Sequence of chain 1.N:
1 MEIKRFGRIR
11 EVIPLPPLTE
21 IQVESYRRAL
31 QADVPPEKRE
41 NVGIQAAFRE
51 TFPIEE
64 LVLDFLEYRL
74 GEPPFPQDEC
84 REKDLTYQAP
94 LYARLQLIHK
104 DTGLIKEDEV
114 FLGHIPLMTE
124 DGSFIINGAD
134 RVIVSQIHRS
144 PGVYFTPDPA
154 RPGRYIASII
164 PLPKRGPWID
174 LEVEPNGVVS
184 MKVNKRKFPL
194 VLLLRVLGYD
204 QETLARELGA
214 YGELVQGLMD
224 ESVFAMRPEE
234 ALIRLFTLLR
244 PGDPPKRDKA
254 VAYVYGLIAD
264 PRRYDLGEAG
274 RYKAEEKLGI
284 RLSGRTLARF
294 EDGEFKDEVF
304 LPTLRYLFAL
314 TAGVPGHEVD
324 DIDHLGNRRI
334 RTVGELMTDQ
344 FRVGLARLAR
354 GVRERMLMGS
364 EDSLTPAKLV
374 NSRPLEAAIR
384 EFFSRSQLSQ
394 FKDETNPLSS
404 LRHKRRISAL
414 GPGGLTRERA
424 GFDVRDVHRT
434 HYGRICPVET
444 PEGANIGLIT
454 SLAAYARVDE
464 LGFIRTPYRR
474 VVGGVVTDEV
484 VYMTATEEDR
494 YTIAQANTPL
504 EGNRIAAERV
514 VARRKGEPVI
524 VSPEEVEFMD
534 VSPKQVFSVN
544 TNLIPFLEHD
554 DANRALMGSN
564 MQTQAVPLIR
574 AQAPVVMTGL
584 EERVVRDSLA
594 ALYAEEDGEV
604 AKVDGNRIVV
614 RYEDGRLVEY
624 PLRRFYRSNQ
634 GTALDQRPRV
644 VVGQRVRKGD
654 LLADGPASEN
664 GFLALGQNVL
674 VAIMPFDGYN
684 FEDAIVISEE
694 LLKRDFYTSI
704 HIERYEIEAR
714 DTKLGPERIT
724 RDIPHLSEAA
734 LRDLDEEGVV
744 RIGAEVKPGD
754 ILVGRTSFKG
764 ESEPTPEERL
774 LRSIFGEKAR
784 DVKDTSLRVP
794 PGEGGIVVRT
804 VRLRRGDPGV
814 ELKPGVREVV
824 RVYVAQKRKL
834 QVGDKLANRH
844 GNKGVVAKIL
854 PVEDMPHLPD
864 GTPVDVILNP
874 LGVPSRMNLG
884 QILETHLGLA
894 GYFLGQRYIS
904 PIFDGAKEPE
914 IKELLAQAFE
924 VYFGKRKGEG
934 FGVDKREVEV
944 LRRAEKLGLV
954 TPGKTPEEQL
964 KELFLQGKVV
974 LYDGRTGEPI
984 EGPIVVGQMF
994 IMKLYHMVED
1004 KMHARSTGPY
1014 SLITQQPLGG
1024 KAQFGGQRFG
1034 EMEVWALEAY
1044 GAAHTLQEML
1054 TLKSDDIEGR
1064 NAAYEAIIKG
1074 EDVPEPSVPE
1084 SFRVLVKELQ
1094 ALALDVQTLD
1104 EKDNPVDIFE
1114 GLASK

Sequence of chain 1.Q:
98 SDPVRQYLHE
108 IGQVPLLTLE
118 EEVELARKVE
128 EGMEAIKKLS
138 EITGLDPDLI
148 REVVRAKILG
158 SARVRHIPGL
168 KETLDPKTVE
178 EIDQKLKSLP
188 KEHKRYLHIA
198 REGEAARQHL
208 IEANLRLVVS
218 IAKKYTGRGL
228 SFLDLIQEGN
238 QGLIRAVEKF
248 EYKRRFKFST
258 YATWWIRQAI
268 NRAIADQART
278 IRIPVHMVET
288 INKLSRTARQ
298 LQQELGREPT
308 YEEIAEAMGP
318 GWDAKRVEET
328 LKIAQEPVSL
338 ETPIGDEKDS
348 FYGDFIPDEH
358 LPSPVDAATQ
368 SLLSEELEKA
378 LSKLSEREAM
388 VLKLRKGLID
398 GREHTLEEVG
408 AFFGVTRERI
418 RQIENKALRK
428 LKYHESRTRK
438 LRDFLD

Binding-site contacts:
Ligand atom O4' contacts residue HIS999 of chain 1.N at 3.6 Å.
Ligand atom C5 contacts residue GLU344 of chain 1.Q at 3.4 Å.
Ligand atom C5' contacts residue GLN567 of chain 1.N at 3.8 Å.
Ligand atom O2' contacts residue ARG704 of chain 1.O at 3.9 Å.
Ligand atom O3' contacts residue ASP739 of chain 1.O at 3.6 Å.
Ligand atom P contacts residue LYS846 of chain 1.N at 3.7 Å.
Ligand atom C5' contacts residue ASP741 of chain 1.O at 4.0 Å.
Ligand atom C4' contacts residue GLY742 of chain 1.O at 4.0 Å.
Ligand atom OP2 contacts residue LYS846 of chain 1.N at 4.0 Å.
Ligand atom C5' contacts residue GLY742 of chain 1.O at 4.1 Å.
Ligand atom O3' contacts residue ASP741 of chain 1.O at 3.1 Å (salt-bridge).
Ligand atom P contacts residue GLN567 of chain 1.N at 3.8 Å.
Ligand atom OP1 contacts residue ARG409 of chain 1.N at 3.0 Å (salt-bridge).
Ligand atom O2' contacts residue ARG409 of chain 1.N at 3.6 Å.
Ligand atom O2' contacts residue LYS1004 of chain 1.N at 4.0 Å.
Ligand atom C3' contacts residue ASP743 of chain 1.O at 3.1 Å.
Ligand atom C4' contacts residue HIS999 of chain 1.N at 3.5 Å.
Ligand atom O3' contacts residue GLN567 of chain 1.N at 3.8 Å.
Ligand atom O3' contacts residue ASP743 of chain 1.O at 2.0 Å (salt-bridge).
Ligand atom OP2 contacts residue ARG409 of chain 1.N at 3.7 Å.
Ligand atom O2' contacts residue ASP743 of chain 1.O at 3.1 Å.
Ligand atom O4 contacts residue GLU344 of chain 1.Q at 2.9 Å (salt-bridge).
Ligand atom OP1 contacts residue GLN567 of chain 1.N at 2.7 Å (h-bond).
Ligand atom OP1 contacts residue LYS846 of chain 1.N at 2.6 Å (salt-bridge).
Ligand atom O5' contacts residue GLN393 of chain 1.N at 3.5 Å (h-bond).
Ligand atom C4' contacts residue MG1 of chain 1.BA at 4.0 Å.
Ligand atom C4' contacts residue ASP743 of chain 1.O at 3.4 Å.
Ligand atom P contacts residue LYS838 of chain 1.N at 4.0 Å.
Ligand atom OP1 contacts residue ASP741 of chain 1.O at 4.0 Å.
Ligand atom C5' contacts residue ASP743 of chain 1.O at 3.9 Å.
Ligand atom C5' contacts residue HIS999 of chain 1.N at 3.6 Å.
Ligand atom C2' contacts residue ASP743 of chain 1.O at 3.9 Å.
Ligand atom O3' contacts residue LYS838 of chain 1.N at 3.6 Å (salt-bridge).
Ligand atom OP2 contacts residue PRO444 of chain 1.N at 3.1 Å.
Ligand atom C4 contacts residue GLU344 of chain 1.Q at 3.5 Å.
Ligand atom O3' contacts residue MG1 of chain 1.BA at 1.9 Å.
Ligand atom C3' contacts residue MG1 of chain 1.BA at 3.2 Å.
Ligand atom O3' contacts residue ARG409 of chain 1.N at 3.6 Å (salt-bridge).
Ligand atom P contacts residue ARG409 of chain 1.N at 3.5 Å.
Ligand atom OP1 contacts residue LYS838 of chain 1.N at 3.1 Å (salt-bridge).

Sequence of chain 1.O:
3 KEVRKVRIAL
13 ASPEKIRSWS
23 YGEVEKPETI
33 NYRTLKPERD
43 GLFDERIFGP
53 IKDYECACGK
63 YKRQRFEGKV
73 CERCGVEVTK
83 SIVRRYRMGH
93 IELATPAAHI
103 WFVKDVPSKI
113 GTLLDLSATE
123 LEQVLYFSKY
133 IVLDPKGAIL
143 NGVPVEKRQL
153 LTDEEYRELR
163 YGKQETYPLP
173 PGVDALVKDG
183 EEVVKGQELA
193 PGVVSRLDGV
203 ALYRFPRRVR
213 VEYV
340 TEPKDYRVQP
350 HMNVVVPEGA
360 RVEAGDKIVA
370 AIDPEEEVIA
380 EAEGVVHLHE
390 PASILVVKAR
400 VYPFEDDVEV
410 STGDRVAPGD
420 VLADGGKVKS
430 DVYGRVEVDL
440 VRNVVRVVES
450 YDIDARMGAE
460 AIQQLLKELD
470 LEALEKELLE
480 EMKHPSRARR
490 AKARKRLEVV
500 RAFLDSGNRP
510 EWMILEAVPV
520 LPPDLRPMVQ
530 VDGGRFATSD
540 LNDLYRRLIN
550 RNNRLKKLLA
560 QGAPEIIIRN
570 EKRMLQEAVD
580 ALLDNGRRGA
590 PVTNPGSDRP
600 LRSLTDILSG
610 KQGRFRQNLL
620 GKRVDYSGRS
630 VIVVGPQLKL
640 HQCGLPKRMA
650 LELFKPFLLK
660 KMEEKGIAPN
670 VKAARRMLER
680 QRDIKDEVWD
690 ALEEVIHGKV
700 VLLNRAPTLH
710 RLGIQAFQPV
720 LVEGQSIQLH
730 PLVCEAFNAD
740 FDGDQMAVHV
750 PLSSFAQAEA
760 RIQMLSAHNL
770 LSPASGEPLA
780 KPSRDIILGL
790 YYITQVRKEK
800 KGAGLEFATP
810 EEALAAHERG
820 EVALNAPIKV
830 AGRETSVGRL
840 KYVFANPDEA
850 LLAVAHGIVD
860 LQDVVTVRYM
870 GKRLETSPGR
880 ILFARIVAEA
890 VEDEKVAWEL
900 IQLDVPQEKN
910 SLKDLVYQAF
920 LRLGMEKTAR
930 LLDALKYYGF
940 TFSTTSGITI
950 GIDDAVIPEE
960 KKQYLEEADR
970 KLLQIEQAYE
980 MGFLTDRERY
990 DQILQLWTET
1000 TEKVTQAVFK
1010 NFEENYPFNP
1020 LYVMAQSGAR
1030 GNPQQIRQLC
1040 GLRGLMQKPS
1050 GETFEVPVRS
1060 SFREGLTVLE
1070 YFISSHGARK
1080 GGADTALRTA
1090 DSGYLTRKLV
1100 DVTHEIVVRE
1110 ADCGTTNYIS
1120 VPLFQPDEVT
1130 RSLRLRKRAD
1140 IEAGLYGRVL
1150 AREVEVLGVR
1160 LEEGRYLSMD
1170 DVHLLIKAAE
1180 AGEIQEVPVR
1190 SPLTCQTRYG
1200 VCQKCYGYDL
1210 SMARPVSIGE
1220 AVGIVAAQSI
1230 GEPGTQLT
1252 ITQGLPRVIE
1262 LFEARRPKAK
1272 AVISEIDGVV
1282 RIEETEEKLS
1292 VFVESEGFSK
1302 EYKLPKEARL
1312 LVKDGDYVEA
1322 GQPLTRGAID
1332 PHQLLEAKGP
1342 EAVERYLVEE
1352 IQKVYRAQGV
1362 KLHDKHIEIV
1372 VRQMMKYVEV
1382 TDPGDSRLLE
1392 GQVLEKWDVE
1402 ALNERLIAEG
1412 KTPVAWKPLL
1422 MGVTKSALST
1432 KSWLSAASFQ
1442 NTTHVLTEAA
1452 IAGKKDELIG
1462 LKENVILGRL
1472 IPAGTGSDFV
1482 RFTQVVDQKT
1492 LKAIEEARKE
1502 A

The protein below binds the small molecule below.
Small molecule (SMILES): Nc1ccn([C@@H]2O[C@H](CO[P](=O)(O)O[C@H]3[C@@H](O)[C@H](n4ccc(=O)[nH]c4=O)O[C@@H]3CO)[C@@H](O[P](=O)(O)OC[C@H]3O[C@@H](n4cnc5c(=O)nc(N)[nH]c54)[C@H](O)[C@@H]3O[P](=O)(O)OC[C@H]3O[C@@H](n4cnc5c(N)ncnc54)[C@H](O)[C@@H]3O)[C@H]2O)c(=O)n1